Binding-site contacts:
Ligand atom C4 contacts residue ASN305 of chain 1.B at 4.3 Å.
Ligand atom C5 contacts residue ASN305 of chain 1.B at 3.6 Å.
Ligand atom C2 contacts residue ASN305 of chain 1.B at 4.1 Å.
Ligand atom C3 contacts residue ASN305 of chain 1.B at 4.0 Å.
Ligand atom N2 contacts residue ASN305 of chain 1.B at 3.7 Å.
Ligand atom O4 contacts residue GLN554 of chain 1.B at 3.6 Å (h-bond).
Ligand atom C8 contacts residue ILE306 of chain 1.B at 3.9 Å (hydrophobic).
Ligand atom C1 contacts residue ASN305 of chain 1.B at 3.5 Å.
Ligand atom O5 contacts residue ASN305 of chain 1.B at 3.9 Å.

This protein binds this small molecule.
Small molecule (SMILES): CC(=O)N[C@@H]1[C@@H](O)[C@H](O)[C@@H](CO)O[C@H]1O

Sequence of chain 1.B:
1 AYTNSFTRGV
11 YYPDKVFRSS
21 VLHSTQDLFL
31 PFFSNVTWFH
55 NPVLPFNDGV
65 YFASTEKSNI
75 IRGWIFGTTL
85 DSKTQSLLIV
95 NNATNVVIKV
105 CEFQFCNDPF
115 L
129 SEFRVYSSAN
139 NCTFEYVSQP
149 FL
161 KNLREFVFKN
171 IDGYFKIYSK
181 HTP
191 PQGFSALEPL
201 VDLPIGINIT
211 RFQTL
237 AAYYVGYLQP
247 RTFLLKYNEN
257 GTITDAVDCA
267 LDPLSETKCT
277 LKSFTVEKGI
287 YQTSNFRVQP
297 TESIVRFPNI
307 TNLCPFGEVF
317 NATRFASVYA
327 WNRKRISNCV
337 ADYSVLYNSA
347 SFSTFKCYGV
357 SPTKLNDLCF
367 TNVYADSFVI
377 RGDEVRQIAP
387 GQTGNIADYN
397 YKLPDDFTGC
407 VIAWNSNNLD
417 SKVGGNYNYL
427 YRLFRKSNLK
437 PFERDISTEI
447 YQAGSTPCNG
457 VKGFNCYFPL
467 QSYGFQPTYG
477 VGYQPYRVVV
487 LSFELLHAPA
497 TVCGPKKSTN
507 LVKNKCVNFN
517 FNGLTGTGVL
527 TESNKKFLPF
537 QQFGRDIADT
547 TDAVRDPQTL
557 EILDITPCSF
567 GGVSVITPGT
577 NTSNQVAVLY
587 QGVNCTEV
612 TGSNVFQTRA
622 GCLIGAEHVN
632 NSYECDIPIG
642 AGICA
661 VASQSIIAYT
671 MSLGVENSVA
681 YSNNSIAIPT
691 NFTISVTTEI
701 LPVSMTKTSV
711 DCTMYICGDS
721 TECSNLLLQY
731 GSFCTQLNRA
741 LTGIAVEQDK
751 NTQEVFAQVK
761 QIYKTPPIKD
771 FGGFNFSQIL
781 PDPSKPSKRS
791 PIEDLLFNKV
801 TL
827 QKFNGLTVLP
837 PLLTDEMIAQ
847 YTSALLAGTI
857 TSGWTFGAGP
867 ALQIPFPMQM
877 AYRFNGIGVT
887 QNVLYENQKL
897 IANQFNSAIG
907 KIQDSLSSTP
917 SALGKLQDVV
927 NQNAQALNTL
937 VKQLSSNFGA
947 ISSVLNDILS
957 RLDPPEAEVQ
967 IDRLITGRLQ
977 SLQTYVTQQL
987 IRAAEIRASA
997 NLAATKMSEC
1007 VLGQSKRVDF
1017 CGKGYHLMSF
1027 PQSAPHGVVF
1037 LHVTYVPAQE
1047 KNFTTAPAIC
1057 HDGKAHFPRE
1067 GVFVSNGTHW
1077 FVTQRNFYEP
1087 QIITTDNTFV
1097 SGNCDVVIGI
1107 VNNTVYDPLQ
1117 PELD